Sequence of chain 5.C:
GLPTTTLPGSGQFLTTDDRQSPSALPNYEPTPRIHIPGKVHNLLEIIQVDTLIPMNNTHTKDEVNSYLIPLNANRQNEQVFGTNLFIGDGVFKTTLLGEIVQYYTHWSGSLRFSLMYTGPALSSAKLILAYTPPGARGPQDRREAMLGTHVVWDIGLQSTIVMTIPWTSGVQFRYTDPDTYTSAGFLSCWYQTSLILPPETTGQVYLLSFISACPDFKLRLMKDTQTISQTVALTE

The small molecule below binds the protein below.
Small molecule (SMILES): Cc1cc(CCCCCOc2ccc(C3=NCCO3)cc2)on1

Sequence of chain 5.A:
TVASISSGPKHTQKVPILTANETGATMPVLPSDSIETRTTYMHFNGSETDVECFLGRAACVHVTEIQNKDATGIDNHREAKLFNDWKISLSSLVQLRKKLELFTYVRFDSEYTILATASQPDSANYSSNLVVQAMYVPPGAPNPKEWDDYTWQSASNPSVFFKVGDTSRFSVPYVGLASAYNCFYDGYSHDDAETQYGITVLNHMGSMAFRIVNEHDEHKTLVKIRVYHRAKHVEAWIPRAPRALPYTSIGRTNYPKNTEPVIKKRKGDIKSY

Binding-site contacts:
Ligand atom C2B contacts residue VAL188 of chain 5.A at 3.5 Å (hydrophobic).
Ligand atom C4C contacts residue VAL191 of chain 5.A at 3.0 Å (hydrophobic).
Ligand atom C4A contacts residue PRO174 of chain 5.A at 3.1 Å (hydrophobic).
Ligand atom C1C contacts residue TYR128 of chain 5.A at 3.7 Å (hydrophobic).
Ligand atom C5C contacts residue VAL191 of chain 5.A at 3.8 Å (hydrophobic).
Ligand atom C4 contacts residue LEU106 of chain 5.A at 3.9 Å (hydrophobic).
Ligand atom C6B contacts residue ILE104 of chain 5.A at 3.6 Å (hydrophobic).
Ligand atom N2 contacts residue LEU106 of chain 5.A at 3.8 Å.
Ligand atom C5B contacts residue PHE186 of chain 5.A at 3.9 Å (hydrophobic).
Ligand atom C5A contacts residue PHE186 of chain 5.A at 3.5 Å (hydrophobic).
Ligand atom O1B contacts residue TYR128 of chain 5.A at 3.4 Å (h-bond).
Ligand atom N3A contacts residue PRO174 of chain 5.A at 3.7 Å.
Ligand atom C4B contacts residue PHE186 of chain 5.A at 3.6 Å (hydrophobic).
Ligand atom C4B contacts residue TYR152 of chain 5.A at 3.8 Å (hydrophobic).
Ligand atom N3A contacts residue TYR152 of chain 5.A at 3.5 Å.
Ligand atom N3A contacts residue ALA24 of chain 5.C at 3.8 Å.
Ligand atom C5A contacts residue ALA150 of chain 5.A at 3.6 Å (hydrophobic).
Ligand atom O1 contacts residue MET221 of chain 5.A at 3.9 Å.
Ligand atom C5 contacts residue LEU106 of chain 5.A at 3.8 Å (hydrophobic).
Ligand atom C3B contacts residue VAL188 of chain 5.A at 3.8 Å (hydrophobic).
Ligand atom C4 contacts residue TYR197 of chain 5.A at 3.8 Å (hydrophobic).
Ligand atom C1B contacts residue VAL188 of chain 5.A at 3.8 Å (hydrophobic).
Ligand atom N3A contacts residue PHE186 of chain 5.A at 4.0 Å.
Ligand atom C4C contacts residue VAL188 of chain 5.A at 3.7 Å (hydrophobic).
Ligand atom O1 contacts residue LEU106 of chain 5.A at 3.8 Å.
Ligand atom C5A contacts residue VAL176 of chain 5.A at 3.6 Å (hydrophobic).
Ligand atom O1A contacts residue PHE186 of chain 5.A at 3.0 Å.
Ligand atom C1C contacts residue LEU106 of chain 5.A at 3.8 Å (hydrophobic).
Ligand atom C1B contacts residue ILE104 of chain 5.A at 4.0 Å (hydrophobic).
Ligand atom C5B contacts residue MET224 of chain 5.A at 3.8 Å (hydrophobic).
Ligand atom C2C contacts residue TYR197 of chain 5.A at 3.7 Å (hydrophobic).
Ligand atom C3B contacts residue TYR152 of chain 5.A at 3.7 Å (hydrophobic).
Ligand atom O1B contacts residue ILE104 of chain 5.A at 3.9 Å.
Ligand atom C6B contacts residue TYR128 of chain 5.A at 3.3 Å (hydrophobic).
Ligand atom C1B contacts residue TYR128 of chain 5.A at 3.6 Å (hydrophobic).
Ligand atom C2C contacts residue MET221 of chain 5.A at 4.0 Å (hydrophobic).
Ligand atom C2A contacts residue TYR152 of chain 5.A at 3.6 Å (hydrophobic).
Ligand atom C2A contacts residue PHE186 of chain 5.A at 3.3 Å (hydrophobic).
Ligand atom C5B contacts residue TYR128 of chain 5.A at 4.0 Å (hydrophobic).
Ligand atom C3C contacts residue TYR128 of chain 5.A at 3.4 Å (hydrophobic).